This small molecule binds to this protein.
Small molecule (SMILES): CC(=O)N[C@@H]1[C@@H](O)[C@H](O)[C@@H](CO)O[C@H]1O

Binding-site contacts:
Ligand atom C5 contacts residue TYR23 of chain 1.D at 3.5 Å (hydrophobic).
Ligand atom C3 contacts residue GLU35 of chain 1.D at 4.3 Å.
Ligand atom C1 contacts residue TYR23 of chain 1.D at 3.6 Å (hydrophobic).
Ligand atom C2 contacts residue GLU35 of chain 1.D at 4.1 Å.
Ligand atom C3 contacts residue ASN36 of chain 1.D at 3.8 Å.
Ligand atom C1 contacts residue GLU35 of chain 1.D at 4.0 Å.
Ligand atom O5 contacts residue PRO8 of chain 1.D at 4.5 Å.
Ligand atom C6 contacts residue PRO8 of chain 1.D at 4.3 Å (hydrophobic).
Ligand atom C4 contacts residue ASN36 of chain 1.D at 4.1 Å.
Ligand atom C7 contacts residue ASN36 of chain 1.D at 3.6 Å.
Ligand atom O6 contacts residue SER6 of chain 1.D at 4.0 Å.
Ligand atom O5 contacts residue ASN36 of chain 1.D at 2.1 Å (h-bond).
Ligand atom C5 contacts residue ASN36 of chain 1.D at 3.5 Å.
Ligand atom O5 contacts residue TYR23 of chain 1.D at 3.3 Å (h-bond).
Ligand atom O6 contacts residue TYR23 of chain 1.D at 3.4 Å (h-bond).
Ligand atom O7 contacts residue GLU35 of chain 1.D at 4.3 Å.
Ligand atom C8 contacts residue ASN36 of chain 1.D at 3.3 Å.
Ligand atom C6 contacts residue TYR23 of chain 1.D at 3.9 Å (hydrophobic).
Ligand atom O6 contacts residue PRO8 of chain 1.D at 3.8 Å.
Ligand atom C8 contacts residue THR38 of chain 1.D at 4.1 Å.
Ligand atom C6 contacts residue ASN36 of chain 1.D at 4.5 Å.
Ligand atom C2 contacts residue ASN36 of chain 1.D at 2.5 Å.
Ligand atom N2 contacts residue GLU35 of chain 1.D at 3.4 Å (salt-bridge).
Ligand atom C1 contacts residue ASN36 of chain 1.D at 1.4 Å.
Ligand atom N2 contacts residue ASN36 of chain 1.D at 3.1 Å (h-bond).
Ligand atom C7 contacts residue GLU35 of chain 1.D at 4.3 Å.

Sequence of chain 1.D:
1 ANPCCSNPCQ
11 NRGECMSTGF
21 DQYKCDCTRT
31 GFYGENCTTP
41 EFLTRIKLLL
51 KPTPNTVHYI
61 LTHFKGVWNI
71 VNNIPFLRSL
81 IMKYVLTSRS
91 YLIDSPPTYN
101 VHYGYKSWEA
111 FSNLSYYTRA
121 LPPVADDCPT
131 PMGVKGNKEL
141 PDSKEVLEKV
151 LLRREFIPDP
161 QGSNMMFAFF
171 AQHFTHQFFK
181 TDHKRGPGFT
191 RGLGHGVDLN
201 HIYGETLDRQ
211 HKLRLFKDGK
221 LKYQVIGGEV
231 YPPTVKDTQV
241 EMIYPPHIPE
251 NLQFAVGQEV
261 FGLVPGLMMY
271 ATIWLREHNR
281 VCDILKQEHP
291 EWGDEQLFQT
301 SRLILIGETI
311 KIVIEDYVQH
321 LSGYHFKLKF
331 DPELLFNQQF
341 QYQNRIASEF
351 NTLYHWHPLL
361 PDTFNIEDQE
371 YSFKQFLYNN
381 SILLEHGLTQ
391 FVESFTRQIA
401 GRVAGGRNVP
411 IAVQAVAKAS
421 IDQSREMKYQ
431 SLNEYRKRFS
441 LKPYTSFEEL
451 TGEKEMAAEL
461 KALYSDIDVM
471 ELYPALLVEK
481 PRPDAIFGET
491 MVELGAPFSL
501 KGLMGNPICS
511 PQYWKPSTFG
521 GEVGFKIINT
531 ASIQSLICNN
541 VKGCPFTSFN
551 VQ